This small molecule binds to this protein.
Small molecule (SMILES): CC(=O)N[C@@H]1[C@@H](O)[C@H](O[C@@H]2O[C@H](CO[C@]3(C(=O)O)C[C@H](O)[C@@H](NC(C)=O)[C@H]([C@H](O)[C@H](O)CO)O3)[C@H](O)[C@H](O)[C@H]2O)[C@@H](CO)O[C@H]1O

Sequence of chain 29.A:
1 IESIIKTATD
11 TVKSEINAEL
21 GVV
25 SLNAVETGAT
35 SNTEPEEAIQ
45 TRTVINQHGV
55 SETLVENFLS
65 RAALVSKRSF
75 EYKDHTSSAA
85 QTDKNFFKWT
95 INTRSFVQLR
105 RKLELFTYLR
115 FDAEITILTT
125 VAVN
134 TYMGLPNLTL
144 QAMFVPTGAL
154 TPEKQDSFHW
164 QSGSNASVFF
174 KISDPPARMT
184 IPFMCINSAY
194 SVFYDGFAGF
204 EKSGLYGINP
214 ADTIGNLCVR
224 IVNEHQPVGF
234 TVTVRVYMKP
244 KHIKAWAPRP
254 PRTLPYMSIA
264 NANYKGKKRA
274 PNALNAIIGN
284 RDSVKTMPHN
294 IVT

Binding-site contacts:
Ligand atom O4 contacts residue ASP232 of chain 29.B at 2.9 Å (salt-bridge).
Ligand atom C10 contacts residue ASP232 of chain 29.B at 3.6 Å.
Ligand atom O1B contacts residue ASP91 of chain 29.B at 3.8 Å.
Ligand atom O7 contacts residue LYS270 of chain 29.A at 3.4 Å (salt-bridge).
Ligand atom O6 contacts residue ASP91 of chain 29.B at 3.2 Å.
Ligand atom O1B contacts residue ARG104 of chain 29.B at 2.4 Å (salt-bridge).
Ligand atom C4 contacts residue ASP91 of chain 29.B at 3.4 Å.
Ligand atom C8 contacts residue ASN180 of chain 29.B at 3.0 Å.
Ligand atom C4 contacts residue ASP232 of chain 29.B at 3.5 Å.
Ligand atom C10 contacts residue ASN275 of chain 29.A at 3.2 Å.
Ligand atom O10 contacts residue LYS270 of chain 29.A at 3.0 Å (salt-bridge).
Ligand atom O3 contacts residue PRO274 of chain 29.A at 3.6 Å.
Ligand atom C5 contacts residue PRO231 of chain 29.B at 3.4 Å (hydrophobic).
Ligand atom C10 contacts residue PRO231 of chain 29.B at 3.5 Å (hydrophobic).
Ligand atom C11 contacts residue PRO231 of chain 29.B at 3.5 Å (hydrophobic).
Ligand atom C4 contacts residue ASN275 of chain 29.A at 3.7 Å.
Ligand atom C11 contacts residue ASP232 of chain 29.B at 3.4 Å.
Ligand atom O7 contacts residue PRO274 of chain 29.A at 3.5 Å.
Ligand atom C3 contacts residue ARG95 of chain 29.B at 3.8 Å.
Ligand atom O7 contacts residue ASN180 of chain 29.B at 3.2 Å (h-bond).
Ligand atom C4 contacts residue PRO231 of chain 29.B at 3.4 Å (hydrophobic).
Ligand atom C3 contacts residue ARG104 of chain 29.B at 3.8 Å.
Ligand atom C4 contacts residue PRO274 of chain 29.A at 3.8 Å (hydrophobic).
Ligand atom C3 contacts residue PRO274 of chain 29.A at 3.7 Å (hydrophobic).
Ligand atom C4 contacts residue ARG104 of chain 29.B at 3.7 Å.
Ligand atom O4 contacts residue ARG95 of chain 29.B at 3.3 Å (salt-bridge).
Ligand atom C11 contacts residue GLY234 of chain 29.B at 3.7 Å.
Ligand atom O4 contacts residue ASP91 of chain 29.B at 2.4 Å (salt-bridge).
Ligand atom C7 contacts residue ASN180 of chain 29.B at 3.5 Å.
Ligand atom C5 contacts residue ASN275 of chain 29.A at 3.5 Å.
Ligand atom O6 contacts residue PRO274 of chain 29.A at 3.8 Å.
Ligand atom N5 contacts residue PRO231 of chain 29.B at 2.6 Å (h-bond).
Ligand atom C11 contacts residue ILE233 of chain 29.B at 3.5 Å (hydrophobic).
Ligand atom C1 contacts residue ARG104 of chain 29.B at 3.4 Å.
Ligand atom O3 contacts residue GLY282 of chain 29.A at 3.3 Å.
Ligand atom O4 contacts residue ASN275 of chain 29.A at 2.8 Å (h-bond).
Ligand atom C10 contacts residue LYS270 of chain 29.A at 3.6 Å.
Ligand atom N5 contacts residue ASN275 of chain 29.A at 3.5 Å (h-bond).
Ligand atom O4 contacts residue PRO231 of chain 29.B at 3.8 Å.
Ligand atom O10 contacts residue ASN275 of chain 29.A at 2.7 Å (h-bond).

Sequence of chain 29.B:
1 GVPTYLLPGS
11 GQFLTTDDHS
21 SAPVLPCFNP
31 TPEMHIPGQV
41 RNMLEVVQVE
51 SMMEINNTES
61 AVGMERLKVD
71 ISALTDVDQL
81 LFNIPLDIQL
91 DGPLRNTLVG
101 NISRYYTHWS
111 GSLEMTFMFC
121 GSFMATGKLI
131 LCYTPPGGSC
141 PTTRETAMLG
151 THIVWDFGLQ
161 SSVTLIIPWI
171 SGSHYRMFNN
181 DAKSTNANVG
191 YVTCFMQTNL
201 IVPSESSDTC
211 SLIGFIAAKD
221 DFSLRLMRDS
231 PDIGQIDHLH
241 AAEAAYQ